The protein below binds the small molecule below.
Small molecule (SMILES): O=c1[nH]c(=O)c2nc(O)[nH]c2[nH]1

Binding-site contacts:
Ligand atom N3 contacts residue ARG177 of chain 2.A at 2.1 Å.
Ligand atom N7 contacts residue ASP59 of chain 1.A at 3.5 Å.
Ligand atom C4 contacts residue ASN255 of chain 2.A at 3.4 Å.
Ligand atom DAB contacts residue ARG177 of chain 2.A at 2.9 Å.
Ligand atom N9 contacts residue ARG177 of chain 2.A at 3.2 Å.
Ligand atom DAB contacts residue LEU171 of chain 2.A at 3.6 Å.
Ligand atom C4 contacts residue PHE160 of chain 2.A at 3.3 Å (hydrophobic).
Ligand atom N3 contacts residue ASN255 of chain 2.A at 2.9 Å.
Ligand atom O6 contacts residue ILE55 of chain 1.A at 3.5 Å.
Ligand atom C6 contacts residue PHE160 of chain 2.A at 3.4 Å (hydrophobic).
Ligand atom N7 contacts residue PHE160 of chain 2.A at 3.5 Å.
Ligand atom DAC contacts residue VAL228 of chain 2.A at 3.1 Å.
Ligand atom N9 contacts residue PHE160 of chain 2.A at 3.4 Å.
Ligand atom O8 contacts residue ASP59 of chain 1.A at 2.0 Å.
Ligand atom O8 contacts residue ALA57 of chain 1.A at 3.3 Å.
Ligand atom O8 contacts residue THR58 of chain 1.A at 2.9 Å.
Ligand atom C5 contacts residue PHE160 of chain 2.A at 3.3 Å (hydrophobic).
Ligand atom N1 contacts residue VAL228 of chain 2.A at 3.5 Å.
Ligand atom DAA contacts residue ASP59 of chain 1.A at 2.5 Å.
Ligand atom C2 contacts residue VAL228 of chain 2.A at 3.1 Å (hydrophobic).
Ligand atom O2 contacts residue ARG177 of chain 2.A at 2.0 Å.
Ligand atom C8 contacts residue THR58 of chain 1.A at 2.8 Å.
Ligand atom N1 contacts residue PHE160 of chain 2.A at 3.6 Å.
Ligand atom DAC contacts residue GLN229 of chain 2.A at 2.0 Å.
Ligand atom C2 contacts residue ARG177 of chain 2.A at 2.6 Å.
Ligand atom N1 contacts residue GLN229 of chain 2.A at 3.0 Å (h-bond).
Ligand atom C8 contacts residue ASP59 of chain 1.A at 3.0 Å.
Ligand atom O6 contacts residue GLN229 of chain 2.A at 2.1 Å.
Ligand atom C5 contacts residue THR58 of chain 1.A at 3.1 Å.
Ligand atom N7 contacts residue ALA57 of chain 1.A at 3.6 Å.
Ligand atom C4 contacts residue ARG177 of chain 2.A at 3.0 Å.
Ligand atom C6 contacts residue GLN229 of chain 2.A at 3.0 Å.
Ligand atom DAB contacts residue PHE160 of chain 2.A at 3.6 Å.
Ligand atom N7 contacts residue THR58 of chain 1.A at 2.0 Å.
Ligand atom O2 contacts residue VAL228 of chain 2.A at 2.1 Å.
Ligand atom C2 contacts residue ASN255 of chain 2.A at 3.4 Å.
Ligand atom C8 contacts residue PHE160 of chain 2.A at 3.5 Å (hydrophobic).
Ligand atom O2 contacts residue SER227 of chain 2.A at 3.5 Å.
Ligand atom DAA contacts residue LEU171 of chain 2.A at 2.7 Å.
Ligand atom O8 contacts residue LEU171 of chain 2.A at 3.2 Å.

Sequence of chain 2.A:
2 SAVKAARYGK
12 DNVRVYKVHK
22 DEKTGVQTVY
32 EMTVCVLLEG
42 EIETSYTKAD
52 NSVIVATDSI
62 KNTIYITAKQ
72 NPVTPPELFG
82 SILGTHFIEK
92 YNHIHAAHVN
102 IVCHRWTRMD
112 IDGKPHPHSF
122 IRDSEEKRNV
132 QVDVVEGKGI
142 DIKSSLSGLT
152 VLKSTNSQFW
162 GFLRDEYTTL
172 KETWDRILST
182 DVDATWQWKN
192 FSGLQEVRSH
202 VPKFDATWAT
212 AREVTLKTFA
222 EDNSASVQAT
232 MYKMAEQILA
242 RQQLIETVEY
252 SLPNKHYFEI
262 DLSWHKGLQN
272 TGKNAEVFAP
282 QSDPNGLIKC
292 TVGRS

Sequence of chain 1.A:
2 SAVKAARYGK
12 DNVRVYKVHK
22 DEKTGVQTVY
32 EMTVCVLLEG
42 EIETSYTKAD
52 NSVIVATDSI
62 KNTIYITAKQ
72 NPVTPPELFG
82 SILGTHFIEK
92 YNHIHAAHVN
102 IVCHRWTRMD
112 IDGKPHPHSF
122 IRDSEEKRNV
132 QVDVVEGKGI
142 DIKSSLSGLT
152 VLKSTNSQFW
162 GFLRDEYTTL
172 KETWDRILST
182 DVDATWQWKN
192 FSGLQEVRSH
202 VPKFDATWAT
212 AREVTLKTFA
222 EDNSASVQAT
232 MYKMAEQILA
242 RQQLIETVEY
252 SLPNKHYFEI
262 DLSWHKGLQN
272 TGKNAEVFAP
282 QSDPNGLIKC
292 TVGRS